Sequence of chain 1.D:
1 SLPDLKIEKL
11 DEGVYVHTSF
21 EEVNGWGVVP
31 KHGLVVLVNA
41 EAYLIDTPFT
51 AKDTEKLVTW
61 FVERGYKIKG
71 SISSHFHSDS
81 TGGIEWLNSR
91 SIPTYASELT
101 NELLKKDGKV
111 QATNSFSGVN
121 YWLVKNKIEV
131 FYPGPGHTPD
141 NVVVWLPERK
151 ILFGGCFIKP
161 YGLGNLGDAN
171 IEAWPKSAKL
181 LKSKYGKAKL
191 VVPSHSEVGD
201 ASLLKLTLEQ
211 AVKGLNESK

Binding-site contacts:
Ligand atom O03 contacts residue HIS137 of chain 1.D at 3.3 Å.
Ligand atom P02 contacts residue HIS137 of chain 1.D at 3.5 Å.
Ligand atom C05 contacts residue HIS195 of chain 1.D at 3.4 Å.
Ligand atom O03 contacts residue ITK1 of chain 1.T at 3.3 Å (h-bond).
Ligand atom O04 contacts residue ITK1 of chain 1.T at 2.6 Å (h-bond).
Ligand atom C17 contacts residue ITK1 of chain 1.T at 3.6 Å.
Ligand atom O01 contacts residue HIS137 of chain 1.D at 3.4 Å.
Ligand atom C08 contacts residue ITK1 of chain 1.T at 3.7 Å.
Ligand atom O04 contacts residue ASN165 of chain 1.D at 3.2 Å (h-bond).
Ligand atom C23 contacts residue ITK1 of chain 1.T at 3.5 Å.
Ligand atom C07 contacts residue ASN165 of chain 1.D at 3.7 Å.
Ligand atom C20 contacts residue TYR161 of chain 1.D at 3.6 Å (hydrophobic).
Ligand atom C09 contacts residue GLY164 of chain 1.D at 3.6 Å.
Ligand atom C16 contacts residue ITK1 of chain 1.T at 3.5 Å.
Ligand atom O01 contacts residue GLY164 of chain 1.D at 3.4 Å.
Ligand atom C06 contacts residue ITK1 of chain 1.T at 3.2 Å.
Ligand atom C23 contacts residue HIS195 of chain 1.D at 3.8 Å.
Ligand atom O04 contacts residue HIS137 of chain 1.D at 3.3 Å.
Ligand atom C07 contacts residue ITK1 of chain 1.T at 3.4 Å.
Ligand atom C21 contacts residue SER196 of chain 1.D at 3.5 Å.
Ligand atom C05 contacts residue ZN1 of chain 1.R at 3.6 Å.
Ligand atom N12 contacts residue HIS195 of chain 1.D at 3.5 Å.
Ligand atom P02 contacts residue ZN1 of chain 1.R at 3.2 Å.
Ligand atom C10 contacts residue ITK1 of chain 1.T at 3.7 Å.
Ligand atom O03 contacts residue HIS195 of chain 1.D at 3.1 Å (h-bond).
Ligand atom O01 contacts residue ASN165 of chain 1.D at 3.0 Å (h-bond).
Ligand atom O03 contacts residue CYS156 of chain 1.D at 3.2 Å.
Ligand atom C08 contacts residue TRP26 of chain 1.D at 3.3 Å (hydrophobic).
Ligand atom N12 contacts residue LYS159 of chain 1.D at 3.5 Å.
Ligand atom C22 contacts residue ITK1 of chain 1.T at 3.6 Å.
Ligand atom O04 contacts residue ZN1 of chain 1.R at 3.7 Å.
Ligand atom C07 contacts residue GLY164 of chain 1.D at 3.8 Å.
Ligand atom O03 contacts residue LYS159 of chain 1.D at 3.6 Å.
Ligand atom O01 contacts residue LYS159 of chain 1.D at 2.7 Å (salt-bridge).
Ligand atom O03 contacts residue ZN1 of chain 1.R at 2.2 Å.
Ligand atom C08 contacts residue GLY164 of chain 1.D at 3.5 Å.
Ligand atom C05 contacts residue ITK1 of chain 1.T at 3.0 Å.
Ligand atom P02 contacts residue ITK1 of chain 1.T at 3.4 Å.
Ligand atom O03 contacts residue ZN1 of chain 1.Q at 3.7 Å.
Ligand atom P02 contacts residue LYS159 of chain 1.D at 3.8 Å.

The small molecule below binds the protein below.
Small molecule (SMILES): Cc1ccc(-c2cn(-c3cccc(CP(=O)(O)O)c3)nn2)cc1